Binding-site contacts:
Ligand atom CL2 contacts residue CYS143 of chain 1.B at 3.4 Å.
Ligand atom N04 contacts residue SER142 of chain 1.B at 3.4 Å (h-bond).
Ligand atom O36 contacts residue GLU164 of chain 1.B at 3.3 Å (salt-bridge).
Ligand atom C34 contacts residue HIS162 of chain 1.B at 3.2 Å.
Ligand atom C01 contacts residue ASN140 of chain 1.B at 3.2 Å.
Ligand atom N19 contacts residue THR24 of chain 1.B at 3.2 Å (h-bond).
Ligand atom C21 contacts residue THR24 of chain 1.B at 3.1 Å.
Ligand atom C35 contacts residue HIS162 of chain 1.B at 3.5 Å.
Ligand atom C03 contacts residue PHE138 of chain 1.B at 3.1 Å (hydrophobic).
Ligand atom F33 contacts residue HIS39 of chain 1.B at 3.4 Å.
Ligand atom C21 contacts residue THR23 of chain 1.B at 3.6 Å.
Ligand atom N37 contacts residue LEU139 of chain 1.B at 3.6 Å (h-bond).
Ligand atom N04 contacts residue LEU139 of chain 1.B at 3.7 Å.
Ligand atom O36 contacts residue HIS162 of chain 1.B at 3.4 Å (h-bond).
Ligand atom F31 contacts residue ARG186 of chain 1.B at 3.4 Å.
Ligand atom O09 contacts residue CYS143 of chain 1.B at 3.0 Å (h-bond).
Ligand atom C06 contacts residue HIS161 of chain 1.B at 3.6 Å.
Ligand atom C32 contacts residue HIS162 of chain 1.B at 3.5 Å.
Ligand atom F31 contacts residue HIS39 of chain 1.B at 3.6 Å.
Ligand atom N19 contacts residue THR23 of chain 1.B at 3.6 Å.
Ligand atom N04 contacts residue HIS161 of chain 1.B at 3.2 Å (h-bond).
Ligand atom C32 contacts residue HIS39 of chain 1.B at 3.3 Å.
Ligand atom O09 contacts residue SER142 of chain 1.B at 3.0 Å (h-bond).
Ligand atom O09 contacts residue GLY141 of chain 1.B at 2.9 Å (h-bond).
Ligand atom C34 contacts residue HIS39 of chain 1.B at 3.6 Å.
Ligand atom C29 contacts residue ARG186 of chain 1.B at 3.5 Å.
Ligand atom C30 contacts residue HIS39 of chain 1.B at 3.6 Å.
Ligand atom F31 contacts residue ASP185 of chain 1.B at 2.9 Å.
Ligand atom F33 contacts residue HIS162 of chain 1.B at 3.4 Å.
Ligand atom N04 contacts residue PHE138 of chain 1.B at 3.4 Å.
Ligand atom C05 contacts residue SER142 of chain 1.B at 3.6 Å.
Ligand atom C29 contacts residue MET163 of chain 1.B at 3.5 Å (hydrophobic).
Ligand atom C18 contacts residue THR22 of chain 1.B at 3.3 Å.
Ligand atom O36 contacts residue MET163 of chain 1.B at 3.1 Å.
Ligand atom C06 contacts residue SER142 of chain 1.B at 3.5 Å.
Ligand atom C05 contacts residue LEU139 of chain 1.B at 3.5 Å (hydrophobic).
Ligand atom C03 contacts residue GLU164 of chain 1.B at 3.1 Å.
Ligand atom F28 contacts residue GLN187 of chain 1.B at 3.3 Å.
Ligand atom C20 contacts residue THR24 of chain 1.B at 3.5 Å.
Ligand atom F33 contacts residue CYS143 of chain 1.B at 3.5 Å.

The protein below binds the small molecule below.
Small molecule (SMILES): Cn1cnc(Cn2c(=O)nc(Nc3cc4cn(C)nc4cc3Cl)n(Cc3cc(F)c(F)cc3F)c2=O)n1

Sequence of chain 1.B:
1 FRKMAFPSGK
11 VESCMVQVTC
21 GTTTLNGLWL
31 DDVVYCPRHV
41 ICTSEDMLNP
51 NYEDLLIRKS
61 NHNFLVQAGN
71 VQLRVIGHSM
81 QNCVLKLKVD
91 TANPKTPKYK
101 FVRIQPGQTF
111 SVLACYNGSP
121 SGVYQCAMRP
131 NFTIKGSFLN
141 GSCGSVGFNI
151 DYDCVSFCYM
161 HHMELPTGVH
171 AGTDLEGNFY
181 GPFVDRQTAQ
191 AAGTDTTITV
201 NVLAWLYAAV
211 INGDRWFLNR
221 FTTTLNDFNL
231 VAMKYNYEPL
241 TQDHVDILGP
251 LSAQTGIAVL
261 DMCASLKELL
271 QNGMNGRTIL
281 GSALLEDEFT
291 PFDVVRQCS